Binding-site contacts:
Ligand atom O26 contacts residue TRP99 of chain 1.C at 2.8 Å (h-bond).
Ligand atom C21 contacts residue HIS233 of chain 1.A at 3.7 Å.
Ligand atom C23 contacts residue HIS233 of chain 1.A at 3.8 Å.
Ligand atom C24 contacts residue HIS103 of chain 1.C at 3.4 Å.
Ligand atom O3 contacts residue ASP300 of chain 1.A at 3.7 Å.
Ligand atom C21 contacts residue TRP288 of chain 1.A at 4.0 Å (hydrophobic).
Ligand atom C19 contacts residue TYR304 of chain 1.A at 4.0 Å (hydrophobic).
Ligand atom C1 contacts residue ASP300 of chain 1.A at 4.4 Å.
Ligand atom O12 contacts residue THR301 of chain 1.A at 2.8 Å (h-bond).
Ligand atom C11 contacts residue PHE305 of chain 1.A at 4.2 Å (hydrophobic).
Ligand atom C12 contacts residue PHE305 of chain 1.A at 4.0 Å (hydrophobic).
Ligand atom C16 contacts residue PGV1 of chain 1.QA at 4.0 Å.
Ligand atom C24 contacts residue HIS233 of chain 1.A at 3.6 Å.
Ligand atom O26 contacts residue HIS103 of chain 1.C at 2.7 Å (h-bond).
Ligand atom C23 contacts residue PGV1 of chain 1.QA at 4.3 Å.
Ligand atom C2 contacts residue TYR304 of chain 1.A at 4.2 Å (hydrophobic).
Ligand atom C12 contacts residue THR301 of chain 1.A at 3.8 Å.
Ligand atom C24 contacts residue PGV1 of chain 1.QA at 4.1 Å.
Ligand atom C23 contacts residue TRP99 of chain 1.C at 3.7 Å (hydrophobic).
Ligand atom O25 contacts residue HIS233 of chain 1.A at 3.8 Å.
Ligand atom C20 contacts residue TRP288 of chain 1.A at 4.4 Å (hydrophobic).
Ligand atom C11 contacts residue TYR304 of chain 1.A at 4.4 Å (hydrophobic).
Ligand atom C18 contacts residue TRP288 of chain 1.A at 4.3 Å (hydrophobic).
Ligand atom C24 contacts residue TRP99 of chain 1.C at 3.7 Å (hydrophobic).
Ligand atom O25 contacts residue PGV1 of chain 1.QA at 3.9 Å.
Ligand atom O25 contacts residue HIS103 of chain 1.C at 3.1 Å (h-bond).
Ligand atom C11 contacts residue THR301 of chain 1.A at 3.7 Å.
Ligand atom C2 contacts residue ASP300 of chain 1.A at 3.7 Å.
Ligand atom O26 contacts residue PGV1 of chain 1.QA at 3.8 Å.
Ligand atom C1 contacts residue TYR304 of chain 1.A at 3.6 Å (hydrophobic).
Ligand atom C2 contacts residue THR301 of chain 1.A at 3.9 Å.
Ligand atom C21 contacts residue PHE305 of chain 1.A at 4.5 Å (hydrophobic).
Ligand atom O26 contacts residue HIS233 of chain 1.A at 3.9 Å.
Ligand atom C1 contacts residue THR301 of chain 1.A at 4.2 Å.
Ligand atom C15 contacts residue PGV1 of chain 1.QA at 4.2 Å.
Ligand atom C22 contacts residue HIS233 of chain 1.A at 4.4 Å.

Sequence of chain 1.C:
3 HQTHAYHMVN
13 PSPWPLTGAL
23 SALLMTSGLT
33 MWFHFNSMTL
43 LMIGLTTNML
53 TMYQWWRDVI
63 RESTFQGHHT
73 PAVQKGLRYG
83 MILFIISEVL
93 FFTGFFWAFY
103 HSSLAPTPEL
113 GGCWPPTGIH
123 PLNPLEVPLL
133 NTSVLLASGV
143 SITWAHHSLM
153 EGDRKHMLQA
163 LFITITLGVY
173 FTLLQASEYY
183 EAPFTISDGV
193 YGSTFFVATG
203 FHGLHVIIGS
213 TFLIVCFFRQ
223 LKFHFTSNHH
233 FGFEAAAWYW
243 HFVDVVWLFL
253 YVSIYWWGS

A small-molecule ligand and the protein it binds are described below.
Small molecule (SMILES): C[C@H](CCC(=O)O)[C@H]1CC[C@H]2[C@@H]3[C@H](O)C[C@@H]4C[C@H](O)CC[C@]4(C)[C@H]3C[C@H](O)[C@]12C

Sequence of chain 1.A:
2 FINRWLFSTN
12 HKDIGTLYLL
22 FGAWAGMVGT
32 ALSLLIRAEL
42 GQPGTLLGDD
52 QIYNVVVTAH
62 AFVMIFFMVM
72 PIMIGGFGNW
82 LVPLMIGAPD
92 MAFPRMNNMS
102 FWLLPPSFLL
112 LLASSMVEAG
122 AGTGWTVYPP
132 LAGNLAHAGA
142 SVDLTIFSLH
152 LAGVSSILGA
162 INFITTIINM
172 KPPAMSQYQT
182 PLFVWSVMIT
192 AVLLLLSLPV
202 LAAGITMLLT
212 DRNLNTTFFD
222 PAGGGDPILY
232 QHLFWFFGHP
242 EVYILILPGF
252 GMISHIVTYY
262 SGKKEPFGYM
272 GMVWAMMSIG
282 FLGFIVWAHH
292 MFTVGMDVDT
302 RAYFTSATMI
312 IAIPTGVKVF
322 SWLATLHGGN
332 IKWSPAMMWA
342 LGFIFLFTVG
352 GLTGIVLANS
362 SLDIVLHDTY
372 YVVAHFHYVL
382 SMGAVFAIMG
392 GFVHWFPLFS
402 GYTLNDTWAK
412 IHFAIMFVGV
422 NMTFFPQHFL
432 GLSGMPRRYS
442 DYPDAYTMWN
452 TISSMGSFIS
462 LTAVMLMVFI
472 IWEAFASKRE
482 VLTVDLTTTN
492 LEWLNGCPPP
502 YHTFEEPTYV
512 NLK